Sequence of chain 2.B:
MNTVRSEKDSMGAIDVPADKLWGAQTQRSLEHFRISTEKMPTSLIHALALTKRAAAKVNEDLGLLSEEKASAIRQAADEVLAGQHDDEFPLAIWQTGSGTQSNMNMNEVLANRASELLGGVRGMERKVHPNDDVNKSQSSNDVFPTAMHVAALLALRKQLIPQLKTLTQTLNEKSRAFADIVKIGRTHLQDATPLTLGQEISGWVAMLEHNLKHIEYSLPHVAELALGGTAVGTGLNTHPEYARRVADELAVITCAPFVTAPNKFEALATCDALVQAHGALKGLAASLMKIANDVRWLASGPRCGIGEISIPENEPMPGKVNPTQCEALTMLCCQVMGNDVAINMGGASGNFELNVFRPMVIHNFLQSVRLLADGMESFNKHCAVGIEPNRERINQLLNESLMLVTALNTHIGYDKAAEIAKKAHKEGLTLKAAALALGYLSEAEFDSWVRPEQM

A small-molecule ligand and the protein it binds are described below.
Small molecule (SMILES): C[Si](C)(C)C(CC(=O)O)C(=O)O

Binding-site contacts:
Ligand atom C6 contacts residue HIS129 of chain 2.B at 3.9 Å.
Ligand atom C5 contacts residue MET124 of chain 2.B at 4.0 Å (hydrophobic).
Ligand atom C2 contacts residue HIS129 of chain 2.B at 3.4 Å.
Ligand atom O2 contacts residue ASP132 of chain 2.B at 3.1 Å (salt-bridge).
Ligand atom C1 contacts residue ASP132 of chain 2.B at 4.2 Å.
Ligand atom C4 contacts residue PRO130 of chain 2.B at 3.9 Å (hydrophobic).
Ligand atom C1 contacts residue PRO130 of chain 2.B at 4.1 Å (hydrophobic).
Ligand atom O3 contacts residue MET124 of chain 2.B at 3.9 Å.
Ligand atom O1 contacts residue PRO130 of chain 2.B at 3.3 Å.
Ligand atom O3 contacts residue PRO130 of chain 2.B at 4.0 Å.
Ligand atom SI contacts residue MET124 of chain 2.B at 4.5 Å.
Ligand atom C1 contacts residue HIS129 of chain 2.B at 3.6 Å.
Ligand atom O1 contacts residue ASN131 of chain 2.B at 3.7 Å.
Ligand atom C1 contacts residue ASN131 of chain 2.B at 4.2 Å.
Ligand atom C4 contacts residue HIS129 of chain 2.B at 3.5 Å.
Ligand atom C4 contacts residue ARG126 of chain 2.B at 3.4 Å.
Ligand atom O4 contacts residue ARG126 of chain 2.B at 2.8 Å (salt-bridge).
Ligand atom O2 contacts residue HIS129 of chain 2.B at 3.5 Å.
Ligand atom C3 contacts residue HIS129 of chain 2.B at 3.3 Å.
Ligand atom C4 contacts residue MET124 of chain 2.B at 4.2 Å (hydrophobic).
Ligand atom O1 contacts residue HIS129 of chain 2.B at 4.0 Å.
Ligand atom O2 contacts residue ASN131 of chain 2.B at 4.0 Å.
Ligand atom C7 contacts residue HIS129 of chain 2.B at 4.2 Å.
Ligand atom SI contacts residue HIS129 of chain 2.B at 4.0 Å.
Ligand atom O4 contacts residue HIS129 of chain 2.B at 2.8 Å (h-bond).
Ligand atom O3 contacts residue ARG126 of chain 2.B at 2.8 Å (salt-bridge).
Ligand atom O4 contacts residue PRO130 of chain 2.B at 3.5 Å.
Ligand atom C6 contacts residue MET124 of chain 2.B at 3.9 Å (hydrophobic).